Binding-site contacts:
Ligand atom O5 contacts residue ASN87 of chain 7.B at 2.3 Å (h-bond).
Ligand atom C3 contacts residue ASN87 of chain 7.B at 3.7 Å.
Ligand atom C2 contacts residue ASN87 of chain 7.B at 2.4 Å.
Ligand atom O6 contacts residue LEU151 of chain 7.B at 3.4 Å.
Ligand atom C5 contacts residue SER89 of chain 7.B at 4.3 Å.
Ligand atom C4 contacts residue LEU151 of chain 7.B at 4.4 Å (hydrophobic).
Ligand atom C5 contacts residue ASN87 of chain 7.B at 3.7 Å.
Ligand atom C6 contacts residue LEU151 of chain 7.B at 3.8 Å (hydrophobic).
Ligand atom N2 contacts residue ASN87 of chain 7.B at 2.9 Å (h-bond).
Ligand atom C5 contacts residue LEU151 of chain 7.B at 4.1 Å (hydrophobic).
Ligand atom O7 contacts residue ASN87 of chain 7.B at 3.9 Å.
Ligand atom O5 contacts residue SER89 of chain 7.B at 4.1 Å.
Ligand atom C4 contacts residue ASN87 of chain 7.B at 4.2 Å.
Ligand atom C1 contacts residue SER89 of chain 7.B at 4.5 Å.
Ligand atom O7 contacts residue ASP85 of chain 7.B at 4.3 Å.
Ligand atom C7 contacts residue ASN87 of chain 7.B at 3.6 Å.
Ligand atom O5 contacts residue SER79 of chain 7.B at 4.4 Å.
Ligand atom O4 contacts residue LEU151 of chain 7.B at 3.7 Å.
Ligand atom C1 contacts residue ASN87 of chain 7.B at 1.4 Å.

Sequence of chain 7.B:
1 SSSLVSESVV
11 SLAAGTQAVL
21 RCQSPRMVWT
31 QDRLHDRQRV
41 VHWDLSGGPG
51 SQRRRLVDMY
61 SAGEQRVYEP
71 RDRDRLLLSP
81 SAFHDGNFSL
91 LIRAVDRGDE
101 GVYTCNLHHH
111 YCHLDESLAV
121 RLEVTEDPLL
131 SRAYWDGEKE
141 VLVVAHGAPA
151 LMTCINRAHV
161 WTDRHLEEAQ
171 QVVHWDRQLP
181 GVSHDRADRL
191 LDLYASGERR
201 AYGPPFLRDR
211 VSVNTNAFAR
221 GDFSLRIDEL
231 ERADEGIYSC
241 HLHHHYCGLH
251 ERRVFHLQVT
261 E

This protein binds this small molecule.
Small molecule (SMILES): CC(=O)N[C@@H]1[C@@H](O)[C@H](O)[C@@H](CO)O[C@H]1O